A protein and the small-molecule ligand that binds it are described below.
Small molecule (SMILES): CC(=O)N[C@H]1[C@H](O[C@H]2[C@H](O)[C@@H](NC(C)=O)CO[C@@H]2CO)O[C@H](CO)[C@@H](O[C@@H]2O[C@H](CO)[C@@H](O)[C@H](O)[C@@H]2O)[C@@H]1O

Sequence of chain 1.E:
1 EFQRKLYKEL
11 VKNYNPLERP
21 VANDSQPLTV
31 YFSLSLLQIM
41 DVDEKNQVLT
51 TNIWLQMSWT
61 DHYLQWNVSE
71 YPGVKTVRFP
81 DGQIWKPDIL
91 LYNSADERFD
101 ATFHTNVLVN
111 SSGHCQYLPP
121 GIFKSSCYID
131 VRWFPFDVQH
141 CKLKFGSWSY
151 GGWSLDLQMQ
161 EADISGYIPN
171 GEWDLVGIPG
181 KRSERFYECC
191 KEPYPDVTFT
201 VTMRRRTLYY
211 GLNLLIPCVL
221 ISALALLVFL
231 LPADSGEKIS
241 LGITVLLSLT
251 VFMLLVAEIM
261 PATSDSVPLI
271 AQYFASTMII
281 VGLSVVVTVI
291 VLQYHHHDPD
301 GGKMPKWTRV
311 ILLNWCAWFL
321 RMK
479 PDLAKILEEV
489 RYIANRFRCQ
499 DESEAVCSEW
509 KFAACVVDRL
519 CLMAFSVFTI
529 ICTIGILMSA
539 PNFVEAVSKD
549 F

Binding-site contacts:
Ligand atom C7 contacts residue SER111 of chain 1.E at 4.1 Å.
Ligand atom C7 contacts residue SER112 of chain 1.E at 3.6 Å.
Ligand atom O3 contacts residue SER112 of chain 1.E at 4.3 Å.
Ligand atom C8 contacts residue ASN110 of chain 1.E at 4.1 Å.
Ligand atom C2 contacts residue ASN110 of chain 1.E at 2.4 Å.
Ligand atom C7 contacts residue ASN110 of chain 1.E at 3.6 Å.
Ligand atom C7 contacts residue HIS114 of chain 1.E at 4.1 Å.
Ligand atom C4 contacts residue HIS114 of chain 1.E at 4.4 Å.
Ligand atom C3 contacts residue SER112 of chain 1.E at 3.6 Å.
Ligand atom C3 contacts residue HIS114 of chain 1.E at 4.2 Å.
Ligand atom C4 contacts residue ASN110 of chain 1.E at 4.2 Å.
Ligand atom C6 contacts residue HIS114 of chain 1.E at 4.0 Å.
Ligand atom N2 contacts residue SER112 of chain 1.E at 2.6 Å (h-bond).
Ligand atom C1 contacts residue SER112 of chain 1.E at 3.3 Å.
Ligand atom O5 contacts residue ASN110 of chain 1.E at 2.4 Å (h-bond).
Ligand atom C1 contacts residue ASN110 of chain 1.E at 1.4 Å.
Ligand atom O4 contacts residue HIS114 of chain 1.E at 4.2 Å.
Ligand atom C5 contacts residue HIS114 of chain 1.E at 3.5 Å.
Ligand atom O7 contacts residue ASN110 of chain 1.E at 4.2 Å.
Ligand atom C2 contacts residue HIS114 of chain 1.E at 4.5 Å.
Ligand atom C3 contacts residue ASN110 of chain 1.E at 3.8 Å.
Ligand atom C8 contacts residue HIS114 of chain 1.E at 4.0 Å.
Ligand atom C8 contacts residue SER111 of chain 1.E at 3.3 Å.
Ligand atom C2 contacts residue SER112 of chain 1.E at 3.3 Å.
Ligand atom C5 contacts residue ASN110 of chain 1.E at 3.7 Å.
Ligand atom C8 contacts residue SER112 of chain 1.E at 3.7 Å.
Ligand atom O5 contacts residue HIS114 of chain 1.E at 3.5 Å.
Ligand atom N2 contacts residue ASN110 of chain 1.E at 2.7 Å (h-bond).
Ligand atom O7 contacts residue HIS114 of chain 1.E at 3.7 Å.
Ligand atom C1 contacts residue HIS114 of chain 1.E at 3.6 Å.